This protein binds this small molecule.
Small molecule (SMILES): CC(C)[C@H](NC(=O)[C@H](CCCN=C(N)N)NC(=O)[C@@H](N)CCC(=O)O)C(=O)N[C@H](C=O)CCCCN

Sequence of chain 19.B:
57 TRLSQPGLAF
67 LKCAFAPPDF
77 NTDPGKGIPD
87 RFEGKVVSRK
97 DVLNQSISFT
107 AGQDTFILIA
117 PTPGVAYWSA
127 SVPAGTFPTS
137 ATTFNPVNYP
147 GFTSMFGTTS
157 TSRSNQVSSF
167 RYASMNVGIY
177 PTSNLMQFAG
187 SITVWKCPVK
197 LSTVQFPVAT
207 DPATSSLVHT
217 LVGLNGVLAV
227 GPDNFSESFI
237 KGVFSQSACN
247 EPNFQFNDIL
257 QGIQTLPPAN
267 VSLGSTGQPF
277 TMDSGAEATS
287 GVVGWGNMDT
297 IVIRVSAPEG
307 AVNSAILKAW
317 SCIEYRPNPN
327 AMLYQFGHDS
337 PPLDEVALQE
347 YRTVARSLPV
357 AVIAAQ

Binding-site contacts:
Ligand atom CG2 contacts residue PHE76 of chain 19.B at 3.8 Å (hydrophobic).